Sequence of chain 1.A:
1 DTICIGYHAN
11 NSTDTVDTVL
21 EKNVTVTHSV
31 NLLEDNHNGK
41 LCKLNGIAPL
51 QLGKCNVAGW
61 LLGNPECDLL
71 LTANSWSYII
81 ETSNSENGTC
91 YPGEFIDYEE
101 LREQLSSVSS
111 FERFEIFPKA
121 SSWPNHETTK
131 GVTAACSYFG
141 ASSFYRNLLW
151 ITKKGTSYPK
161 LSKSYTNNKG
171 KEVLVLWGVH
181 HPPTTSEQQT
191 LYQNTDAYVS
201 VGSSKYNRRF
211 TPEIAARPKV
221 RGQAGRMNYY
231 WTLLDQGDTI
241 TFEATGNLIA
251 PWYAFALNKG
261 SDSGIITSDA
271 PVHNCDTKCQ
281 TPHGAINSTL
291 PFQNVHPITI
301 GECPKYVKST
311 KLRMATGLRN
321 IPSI

Binding-site contacts:
Ligand atom O9 contacts residue TYR91 of chain 1.A at 2.9 Å (h-bond).
Ligand atom N5 contacts residue TRP150 of chain 1.A at 3.8 Å.
Ligand atom C1 contacts residue GLN223 of chain 1.A at 3.0 Å.
Ligand atom C9 contacts residue HIS180 of chain 1.A at 3.3 Å.
Ligand atom O8 contacts residue TRP150 of chain 1.A at 3.6 Å.
Ligand atom O4 contacts residue VAL132 of chain 1.A at 3.5 Å (h-bond).
Ligand atom O8 contacts residue TYR91 of chain 1.A at 2.8 Å (h-bond).
Ligand atom C4 contacts residue GLN223 of chain 1.A at 3.5 Å.
Ligand atom C3 contacts residue GLN223 of chain 1.A at 3.8 Å.
Ligand atom O8 contacts residue GLN223 of chain 1.A at 3.1 Å (h-bond).
Ligand atom O1A contacts residue ALA134 of chain 1.A at 2.7 Å (h-bond).
Ligand atom C4 contacts residue VAL132 of chain 1.A at 3.3 Å (hydrophobic).
Ligand atom O1A contacts residue THR133 of chain 1.A at 3.2 Å (h-bond).
Ligand atom O9 contacts residue GLY225 of chain 1.A at 3.8 Å.
Ligand atom C9 contacts residue GLU187 of chain 1.A at 3.2 Å.
Ligand atom O9 contacts residue GLU187 of chain 1.A at 2.9 Å (salt-bridge).
Ligand atom C11 contacts residue LEU191 of chain 1.A at 3.0 Å (hydrophobic).
Ligand atom C7 contacts residue TRP150 of chain 1.A at 3.8 Å (hydrophobic).
Ligand atom C10 contacts residue VAL132 of chain 1.A at 3.9 Å (hydrophobic).
Ligand atom C8 contacts residue TYR91 of chain 1.A at 3.8 Å (hydrophobic).
Ligand atom O3 contacts residue GLN223 of chain 1.A at 3.0 Å (h-bond).
Ligand atom O1A contacts residue GLN223 of chain 1.A at 3.8 Å.
Ligand atom C9 contacts residue LEU191 of chain 1.A at 3.9 Å (hydrophobic).
Ligand atom O1B contacts residue THR133 of chain 1.A at 2.7 Å (h-bond).
Ligand atom C2 contacts residue GLN223 of chain 1.A at 3.2 Å.
Ligand atom O4 contacts residue GLN223 of chain 1.A at 2.6 Å (h-bond).
Ligand atom C9 contacts residue TYR91 of chain 1.A at 3.7 Å (hydrophobic).
Ligand atom C1 contacts residue THR133 of chain 1.A at 3.4 Å.
Ligand atom O9 contacts residue HIS180 of chain 1.A at 2.8 Å (h-bond).
Ligand atom C1 contacts residue ALA134 of chain 1.A at 3.7 Å (hydrophobic).
Ligand atom C5 contacts residue VAL132 of chain 1.A at 3.8 Å (hydrophobic).
Ligand atom C6 contacts residue GLN223 of chain 1.A at 3.8 Å.
Ligand atom O6 contacts residue GLN223 of chain 1.A at 3.0 Å (h-bond).
Ligand atom C10 contacts residue LYS130 of chain 1.A at 3.9 Å.
Ligand atom C8 contacts residue GLN223 of chain 1.A at 3.7 Å.
Ligand atom O1B contacts residue GLN223 of chain 1.A at 2.7 Å (h-bond).
Ligand atom O6 contacts residue GLU187 of chain 1.A at 3.8 Å.
Ligand atom N5 contacts residue VAL132 of chain 1.A at 3.1 Å (h-bond).
Ligand atom O10 contacts residue VAL132 of chain 1.A at 3.9 Å.
Ligand atom O10 contacts residue LYS130 of chain 1.A at 2.8 Å (salt-bridge).

A protein and the small-molecule ligand that binds it are described below.
Small molecule (SMILES): CC(=O)N[C@H]1[C@H]([C@H](O)[C@H](O)CO)O[C@@](O[C@H]2[C@@H](O)[C@@H](CO)O[C@@H](O[C@H]3[C@H](O)[C@@H](O)[C@@H](O)O[C@@H]3CO)[C@@H]2O)(C(=O)O)C[C@@H]1O